Sequence of chain 1.D:
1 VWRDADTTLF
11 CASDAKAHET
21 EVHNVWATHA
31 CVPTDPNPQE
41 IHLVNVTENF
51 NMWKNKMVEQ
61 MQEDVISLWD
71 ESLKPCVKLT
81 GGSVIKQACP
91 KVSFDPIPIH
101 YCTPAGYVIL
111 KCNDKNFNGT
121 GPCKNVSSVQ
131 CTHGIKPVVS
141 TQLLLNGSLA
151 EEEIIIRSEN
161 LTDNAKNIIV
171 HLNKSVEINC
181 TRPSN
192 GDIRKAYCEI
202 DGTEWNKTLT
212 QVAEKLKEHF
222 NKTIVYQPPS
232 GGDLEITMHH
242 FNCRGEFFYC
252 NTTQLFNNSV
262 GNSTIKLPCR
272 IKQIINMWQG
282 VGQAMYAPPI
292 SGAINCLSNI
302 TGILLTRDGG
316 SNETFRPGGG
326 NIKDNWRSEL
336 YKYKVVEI

Binding-site contacts:
Ligand atom C1 contacts residue GLN255 of chain 1.D at 4.4 Å.
Ligand atom O6 contacts residue GLY262 of chain 1.D at 2.5 Å (h-bond).
Ligand atom C3 contacts residue ASN258 of chain 1.D at 3.8 Å.
Ligand atom C1 contacts residue SER260 of chain 1.D at 3.3 Å.
Ligand atom N2 contacts residue SER260 of chain 1.D at 4.0 Å.
Ligand atom C5 contacts residue ASN258 of chain 1.D at 3.7 Å.
Ligand atom O6 contacts residue VAL261 of chain 1.D at 3.3 Å.
Ligand atom O7 contacts residue ASN258 of chain 1.D at 3.3 Å (h-bond).
Ligand atom O6 contacts residue SER260 of chain 1.D at 3.8 Å.
Ligand atom C5 contacts residue VAL261 of chain 1.D at 4.5 Å (hydrophobic).
Ligand atom O5 contacts residue ASN258 of chain 1.D at 2.4 Å (h-bond).
Ligand atom C6 contacts residue ILE266 of chain 1.D at 4.2 Å (hydrophobic).
Ligand atom C2 contacts residue ASN258 of chain 1.D at 2.4 Å.
Ligand atom N2 contacts residue ASN258 of chain 1.D at 2.9 Å (h-bond).
Ligand atom C6 contacts residue GLN255 of chain 1.D at 3.4 Å.
Ligand atom O6 contacts residue ILE266 of chain 1.D at 3.3 Å.
Ligand atom O6 contacts residue GLN255 of chain 1.D at 3.3 Å (h-bond).
Ligand atom C5 contacts residue GLY262 of chain 1.D at 3.7 Å.
Ligand atom C1 contacts residue ASN258 of chain 1.D at 1.4 Å.
Ligand atom O4 contacts residue GLY262 of chain 1.D at 4.3 Å.
Ligand atom O5 contacts residue SER260 of chain 1.D at 3.4 Å (h-bond).
Ligand atom O5 contacts residue GLN255 of chain 1.D at 3.4 Å (h-bond).
Ligand atom C5 contacts residue GLN255 of chain 1.D at 4.1 Å.
Ligand atom C4 contacts residue ASN258 of chain 1.D at 4.2 Å.
Ligand atom C6 contacts residue SER260 of chain 1.D at 4.1 Å.
Ligand atom C4 contacts residue SER260 of chain 1.D at 4.1 Å.
Ligand atom C4 contacts residue GLN255 of chain 1.D at 4.3 Å.
Ligand atom C7 contacts residue ASN258 of chain 1.D at 3.3 Å.
Ligand atom C3 contacts residue SER260 of chain 1.D at 4.0 Å.
Ligand atom C5 contacts residue SER260 of chain 1.D at 3.2 Å.
Ligand atom C2 contacts residue SER260 of chain 1.D at 4.2 Å.
Ligand atom C6 contacts residue GLY262 of chain 1.D at 3.5 Å.
Ligand atom C8 contacts residue ASN258 of chain 1.D at 4.4 Å.
Ligand atom C6 contacts residue VAL261 of chain 1.D at 4.4 Å (hydrophobic).

This protein binds this small molecule.
Small molecule (SMILES): CC(=O)N[C@@H]1[C@@H](O)[C@H](O)[C@@H](CO)O[C@H]1O